Sequence of chain 1.C:
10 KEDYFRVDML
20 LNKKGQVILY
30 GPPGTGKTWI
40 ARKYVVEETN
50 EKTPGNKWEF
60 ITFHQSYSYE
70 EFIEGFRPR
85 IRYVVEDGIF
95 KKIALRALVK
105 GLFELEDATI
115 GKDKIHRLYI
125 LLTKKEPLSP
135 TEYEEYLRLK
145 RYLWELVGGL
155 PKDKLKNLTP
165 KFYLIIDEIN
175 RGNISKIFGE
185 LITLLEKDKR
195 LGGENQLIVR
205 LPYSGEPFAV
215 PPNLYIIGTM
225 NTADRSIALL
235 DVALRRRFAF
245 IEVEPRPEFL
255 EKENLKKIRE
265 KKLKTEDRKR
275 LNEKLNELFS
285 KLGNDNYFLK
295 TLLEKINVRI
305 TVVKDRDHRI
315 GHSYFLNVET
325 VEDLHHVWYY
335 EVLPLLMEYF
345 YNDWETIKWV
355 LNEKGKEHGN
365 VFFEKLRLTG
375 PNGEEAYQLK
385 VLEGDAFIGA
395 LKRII

Binding-site contacts:
Ligand atom O2' contacts residue ASN199 of chain 1.C at 2.6 Å (h-bond).
Ligand atom O2B contacts residue MG1 of chain 1.J at 2.2 Å.
Ligand atom O1B contacts residue LYS36 of chain 1.B at 3.2 Å (salt-bridge).
Ligand atom C5' contacts residue GLU190 of chain 1.C at 3.4 Å.
Ligand atom O3B contacts residue GLY33 of chain 1.B at 3.6 Å (h-bond).
Ligand atom N2 contacts residue ILE262 of chain 1.B at 3.6 Å.
Ligand atom N1 contacts residue TRP38 of chain 1.B at 3.4 Å.
Ligand atom O2G contacts residue GLU172 of chain 1.B at 3.6 Å (salt-bridge).
Ligand atom O3G contacts residue PRO32 of chain 1.B at 3.6 Å.
Ligand atom PG contacts residue ARG240 of chain 1.C at 3.6 Å.
Ligand atom O2A contacts residue LYS193 of chain 1.C at 2.6 Å (salt-bridge).
Ligand atom O3' contacts residue ASN199 of chain 1.C at 2.7 Å (h-bond).
Ligand atom C6 contacts residue TRP38 of chain 1.B at 3.5 Å (hydrophobic).
Ligand atom PB contacts residue MG1 of chain 1.J at 3.5 Å.
Ligand atom O2' contacts residue ASP192 of chain 1.C at 3.5 Å (salt-bridge).
Ligand atom C2 contacts residue TRP38 of chain 1.B at 3.6 Å (hydrophobic).
Ligand atom O3' contacts residue ASP192 of chain 1.C at 2.3 Å (salt-bridge).
Ligand atom O6 contacts residue TRP38 of chain 1.B at 3.6 Å.
Ligand atom C2' contacts residue TRP38 of chain 1.B at 3.5 Å (hydrophobic).
Ligand atom N9 contacts residue LEU320 of chain 1.B at 3.5 Å.
Ligand atom O2G contacts residue ARG241 of chain 1.C at 2.9 Å (salt-bridge).
Ligand atom C3' contacts residue ASN199 of chain 1.C at 3.6 Å.
Ligand atom O2A contacts residue GLU190 of chain 1.C at 3.3 Å (salt-bridge).
Ligand atom O1B contacts residue THR34 of chain 1.B at 2.9 Å (h-bond).
Ligand atom O3B contacts residue ARG240 of chain 1.C at 3.0 Å (salt-bridge).
Ligand atom O2B contacts residue THR37 of chain 1.B at 2.7 Å (h-bond).
Ligand atom C3' contacts residue ASP192 of chain 1.C at 3.3 Å.
Ligand atom O6 contacts residue PHE253 of chain 1.B at 3.2 Å.
Ligand atom O1A contacts residue TRP38 of chain 1.B at 2.7 Å (h-bond).
Ligand atom C2' contacts residue ASN199 of chain 1.C at 3.4 Å.
Ligand atom O4' contacts residue SER317 of chain 1.B at 3.3 Å.
Ligand atom O1A contacts residue THR37 of chain 1.B at 3.2 Å (h-bond).
Ligand atom PG contacts residue MG1 of chain 1.J at 3.4 Å.
Ligand atom O2G contacts residue MG1 of chain 1.J at 2.1 Å.
Ligand atom PB contacts residue THR34 of chain 1.B at 3.4 Å.
Ligand atom C4' contacts residue ASP192 of chain 1.C at 3.3 Å.
Ligand atom O3A contacts residue THR34 of chain 1.B at 2.8 Å (h-bond).
Ligand atom S1G contacts residue ARG241 of chain 1.C at 2.7 Å (salt-bridge).
Ligand atom S1G contacts residue ARG240 of chain 1.C at 2.9 Å (salt-bridge).
Ligand atom N7 contacts residue HIS316 of chain 1.B at 3.2 Å.

The small molecule below binds the protein below.
Small molecule (SMILES): Nc1nc2c(ncn2[C@@H]2O[C@H](CO[P](=O)(O)O[P](=O)(O)OP(O)(O)=S)[C@@H](O)[C@H]2O)c(=O)[nH]1

Sequence of chain 1.B:
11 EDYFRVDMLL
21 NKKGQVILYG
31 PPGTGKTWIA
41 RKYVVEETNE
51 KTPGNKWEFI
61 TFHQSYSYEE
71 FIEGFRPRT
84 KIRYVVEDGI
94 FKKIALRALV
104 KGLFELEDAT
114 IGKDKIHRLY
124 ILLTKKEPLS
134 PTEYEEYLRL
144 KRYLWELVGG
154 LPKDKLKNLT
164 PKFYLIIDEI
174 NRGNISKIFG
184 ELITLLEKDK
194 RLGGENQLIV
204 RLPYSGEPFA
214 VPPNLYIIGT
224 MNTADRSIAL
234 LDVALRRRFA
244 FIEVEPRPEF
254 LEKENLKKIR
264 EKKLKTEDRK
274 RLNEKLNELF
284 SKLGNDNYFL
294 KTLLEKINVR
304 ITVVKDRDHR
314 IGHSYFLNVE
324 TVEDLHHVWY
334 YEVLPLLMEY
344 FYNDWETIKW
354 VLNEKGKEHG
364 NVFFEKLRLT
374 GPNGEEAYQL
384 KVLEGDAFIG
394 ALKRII